Sequence of chain 2.C:
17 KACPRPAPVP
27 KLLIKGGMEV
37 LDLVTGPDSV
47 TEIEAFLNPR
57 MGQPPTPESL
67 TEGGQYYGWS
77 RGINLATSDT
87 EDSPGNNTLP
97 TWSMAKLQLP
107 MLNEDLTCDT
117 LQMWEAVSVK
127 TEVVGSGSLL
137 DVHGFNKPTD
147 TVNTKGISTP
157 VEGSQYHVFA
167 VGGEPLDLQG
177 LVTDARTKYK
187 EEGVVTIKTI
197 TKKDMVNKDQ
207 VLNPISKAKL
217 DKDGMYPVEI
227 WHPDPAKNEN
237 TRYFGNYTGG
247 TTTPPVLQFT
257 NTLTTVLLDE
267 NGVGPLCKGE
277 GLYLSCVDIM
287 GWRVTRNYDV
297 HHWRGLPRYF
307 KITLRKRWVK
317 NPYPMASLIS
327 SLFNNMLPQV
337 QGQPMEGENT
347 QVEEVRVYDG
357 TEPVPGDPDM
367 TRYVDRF

Binding-site contacts:
Ligand atom C11 contacts residue TYR72 of chain 2.B at 3.5 Å (hydrophobic).
Ligand atom C1 contacts residue GLY78 of chain 2.B at 4.1 Å.
Ligand atom O3 contacts residue ARG77 of chain 2.B at 4.1 Å.
Ligand atom O3 contacts residue GLY78 of chain 2.B at 3.0 Å.
Ligand atom C11 contacts residue ASP85 of chain 2.C at 3.7 Å.
Ligand atom C5 contacts residue ASN93 of chain 2.B at 4.0 Å.
Ligand atom O6 contacts residue ASN93 of chain 2.B at 3.5 Å (h-bond).
Ligand atom C3 contacts residue GLY78 of chain 2.B at 3.8 Å.
Ligand atom C5 contacts residue TYR72 of chain 2.B at 3.7 Å (hydrophobic).
Ligand atom C3 contacts residue GLY78 of chain 2.B at 3.8 Å.
Ligand atom C4 contacts residue HIS298 of chain 2.B at 3.5 Å.
Ligand atom C3 contacts residue VAL296 of chain 2.B at 3.5 Å (hydrophobic).
Ligand atom O4 contacts residue ASN80 of chain 2.B at 4.3 Å.
Ligand atom O4 contacts residue VAL296 of chain 2.B at 4.2 Å.
Ligand atom O4 contacts residue GLY78 of chain 2.B at 3.1 Å.
Ligand atom O3 contacts residue ASN80 of chain 2.B at 3.9 Å.
Ligand atom C3 contacts residue HIS298 of chain 2.B at 3.5 Å.
Ligand atom C2 contacts residue VAL296 of chain 2.B at 4.3 Å (hydrophobic).
Ligand atom O4 contacts residue THR291 of chain 2.B at 3.3 Å.
Ligand atom C6 contacts residue TYR72 of chain 2.B at 3.9 Å (hydrophobic).
Ligand atom C1 contacts residue ARG77 of chain 2.B at 3.3 Å.
Ligand atom C6 contacts residue ASN93 of chain 2.B at 3.2 Å.
Ligand atom O1A contacts residue GLY78 of chain 2.B at 3.9 Å.
Ligand atom C4 contacts residue ARG77 of chain 2.B at 3.8 Å.
Ligand atom C3 contacts residue ARG77 of chain 2.B at 4.0 Å.
Ligand atom O1B contacts residue ARG77 of chain 2.B at 2.7 Å (salt-bridge).
Ligand atom O3 contacts residue VAL296 of chain 2.B at 3.9 Å.
Ligand atom O4 contacts residue HIS298 of chain 2.B at 3.1 Å (h-bond).
Ligand atom N5 contacts residue TYR72 of chain 2.B at 2.8 Å (h-bond).
Ligand atom C4 contacts residue TYR72 of chain 2.B at 3.9 Å (hydrophobic).
Ligand atom C4 contacts residue GLY78 of chain 2.B at 3.3 Å.
Ligand atom C9 contacts residue ARG77 of chain 2.B at 3.5 Å.
Ligand atom C2 contacts residue GLY78 of chain 2.B at 3.9 Å.
Ligand atom O4 contacts residue ILE79 of chain 2.B at 3.8 Å.
Ligand atom C5 contacts residue ARG77 of chain 2.B at 4.2 Å.
Ligand atom O1B contacts residue TYR72 of chain 2.B at 3.8 Å.
Ligand atom C10 contacts residue TYR72 of chain 2.B at 3.6 Å (hydrophobic).
Ligand atom O1A contacts residue ARG77 of chain 2.B at 3.2 Å (salt-bridge).
Ligand atom C1 contacts residue TYR72 of chain 2.B at 3.7 Å (hydrophobic).
Ligand atom O1A contacts residue TYR72 of chain 2.B at 3.0 Å.

This protein binds this small molecule.
Small molecule (SMILES): CC(=O)N[C@H]1[C@H]([C@H](O)[C@H](O)CO)O[C@@](O[C@H]2[C@@H](O)[C@@H](CO)O[C@@H](O[C@H]3[C@H](O)[C@@H](O)[C@H](O)O[C@@H]3CO)[C@@H]2O)(C(=O)O)C[C@@H]1O

Sequence of chain 2.B:
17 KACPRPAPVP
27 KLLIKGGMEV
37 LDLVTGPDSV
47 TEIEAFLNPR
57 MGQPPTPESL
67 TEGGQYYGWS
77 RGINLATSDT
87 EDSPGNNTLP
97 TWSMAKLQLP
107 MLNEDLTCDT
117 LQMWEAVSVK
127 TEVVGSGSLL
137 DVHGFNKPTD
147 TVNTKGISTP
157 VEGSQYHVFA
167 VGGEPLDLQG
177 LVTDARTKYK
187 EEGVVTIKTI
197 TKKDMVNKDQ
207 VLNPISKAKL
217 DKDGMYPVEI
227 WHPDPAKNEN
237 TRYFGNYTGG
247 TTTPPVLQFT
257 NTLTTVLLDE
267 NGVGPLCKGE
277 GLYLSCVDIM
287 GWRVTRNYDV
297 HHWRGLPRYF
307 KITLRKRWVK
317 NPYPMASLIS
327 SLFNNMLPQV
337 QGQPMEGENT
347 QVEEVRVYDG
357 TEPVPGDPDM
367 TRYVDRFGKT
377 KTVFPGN